The small molecule below binds the protein below.
Small molecule (SMILES): Nc1cc(C(Cl)=C(Cl)Cl)c(S(N)(=O)=O)cc1S(N)(=O)=O

Sequence of chain 1.B:
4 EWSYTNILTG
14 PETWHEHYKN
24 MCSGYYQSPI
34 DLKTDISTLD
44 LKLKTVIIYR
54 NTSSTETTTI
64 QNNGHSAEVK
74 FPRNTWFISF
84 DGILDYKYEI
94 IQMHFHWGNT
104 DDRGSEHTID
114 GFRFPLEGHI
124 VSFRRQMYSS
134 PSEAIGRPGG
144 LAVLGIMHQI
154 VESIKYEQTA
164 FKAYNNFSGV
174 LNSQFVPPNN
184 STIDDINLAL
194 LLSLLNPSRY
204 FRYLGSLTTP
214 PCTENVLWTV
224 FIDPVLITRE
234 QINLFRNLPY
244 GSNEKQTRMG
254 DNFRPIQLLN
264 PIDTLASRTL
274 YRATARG

Binding-site contacts:
Ligand atom O2 contacts residue ZN1 of chain 1.H at 3.2 Å.
Ligand atom S1 contacts residue ZN1 of chain 1.H at 3.0 Å.
Ligand atom C7 contacts residue THR212 of chain 1.B at 3.9 Å.
Ligand atom CL1 contacts residue GLN95 of chain 1.B at 3.5 Å.
Ligand atom N contacts residue LEU210 of chain 1.B at 3.7 Å.
Ligand atom C7 contacts residue HIS97 of chain 1.B at 3.4 Å.
Ligand atom O contacts residue THR212 of chain 1.B at 3.7 Å.
Ligand atom O contacts residue TRP5 of chain 1.B at 3.5 Å.
Ligand atom N2 contacts residue TYR7 of chain 1.B at 3.2 Å (h-bond).
Ligand atom O2 contacts residue VAL124 of chain 1.B at 3.9 Å.
Ligand atom CL contacts residue THR212 of chain 1.B at 3.4 Å.
Ligand atom CL1 contacts residue GLU71 of chain 1.B at 2.9 Å.
Ligand atom N1 contacts residue ZN1 of chain 1.H at 2.0 Å.
Ligand atom S1 contacts residue HIS97 of chain 1.B at 3.6 Å (h-bond).
Ligand atom C6 contacts residue HIS97 of chain 1.B at 3.3 Å.
Ligand atom O1 contacts residue LEU210 of chain 1.B at 3.5 Å.
Ligand atom N1 contacts residue HIS122 of chain 1.B at 3.3 Å (h-bond).
Ligand atom O2 contacts residue HIS122 of chain 1.B at 3.9 Å.
Ligand atom N1 contacts residue HIS97 of chain 1.B at 3.2 Å (h-bond).
Ligand atom O3 contacts residue ASN66 of chain 1.B at 3.4 Å (h-bond).
Ligand atom O1 contacts residue THR211 of chain 1.B at 2.9 Å (h-bond).
Ligand atom N2 contacts residue HIS99 of chain 1.B at 3.7 Å.
Ligand atom C7 contacts residue ZN1 of chain 1.H at 3.7 Å.
Ligand atom O contacts residue HIS68 of chain 1.B at 3.2 Å.
Ligand atom N contacts residue GLN95 of chain 1.B at 3.9 Å.
Ligand atom C4 contacts residue GLN95 of chain 1.B at 3.5 Å.
Ligand atom N1 contacts residue GLU109 of chain 1.B at 3.8 Å.
Ligand atom N1 contacts residue THR211 of chain 1.B at 2.8 Å (h-bond).
Ligand atom C6 contacts residue ZN1 of chain 1.H at 3.8 Å.
Ligand atom O3 contacts residue HIS68 of chain 1.B at 3.9 Å.
Ligand atom N2 contacts residue THR212 of chain 1.B at 3.7 Å.
Ligand atom O2 contacts residue HIS97 of chain 1.B at 3.2 Å.
Ligand atom C3 contacts residue ASN66 of chain 1.B at 3.7 Å.
Ligand atom S1 contacts residue THR211 of chain 1.B at 3.9 Å.
Ligand atom CL2 contacts residue ASN66 of chain 1.B at 3.6 Å.
Ligand atom N1 contacts residue HIS99 of chain 1.B at 3.4 Å (h-bond).
Ligand atom CL1 contacts residue ASN66 of chain 1.B at 3.6 Å.
Ligand atom C5 contacts residue GLN95 of chain 1.B at 3.8 Å.
Ligand atom O3 contacts residue SER69 of chain 1.B at 3.5 Å.
Ligand atom C5 contacts residue HIS97 of chain 1.B at 3.7 Å.